Binding-site contacts:
Ligand atom C6 contacts residue GLY285 of chain 2.B at 3.4 Å.
Ligand atom O2P contacts residue SER258 of chain 2.B at 3.6 Å.
Ligand atom O6 contacts residue GLY285 of chain 2.B at 2.7 Å (h-bond).
Ligand atom N3 contacts residue 2F11 of chain 2.L at 3.7 Å.
Ligand atom O3P contacts residue GLY236 of chain 2.B at 2.9 Å (h-bond).
Ligand atom O3' contacts residue ALA49 of chain 2.B at 3.4 Å.
Ligand atom O3P contacts residue GLY198 of chain 2.B at 3.5 Å.
Ligand atom C2 contacts residue GLU311 of chain 2.B at 3.5 Å.
Ligand atom O5' contacts residue GLY198 of chain 2.B at 3.5 Å.
Ligand atom O6 contacts residue GLY312 of chain 2.B at 3.5 Å.
Ligand atom N3 contacts residue CYS201 of chain 2.B at 3.6 Å.
Ligand atom O5' contacts residue GLY235 of chain 2.B at 3.4 Å.
Ligand atom O3' contacts residue ASP234 of chain 2.B at 2.6 Å (salt-bridge).
Ligand atom O2P contacts residue GLY257 of chain 2.B at 2.8 Å (h-bond).
Ligand atom O1P contacts residue TYR281 of chain 2.B at 2.7 Å (h-bond).
Ligand atom C3' contacts residue ASP234 of chain 2.B at 3.4 Å.
Ligand atom O3' contacts residue MET255 of chain 2.B at 3.0 Å.
Ligand atom O6 contacts residue MET284 of chain 2.B at 3.3 Å (h-bond).
Ligand atom C5 contacts residue ILE200 of chain 2.B at 3.6 Å (hydrophobic).
Ligand atom N7 contacts residue GLY283 of chain 2.B at 3.5 Å.
Ligand atom C2 contacts residue 2F11 of chain 2.L at 3.4 Å.
Ligand atom O6 contacts residue GLY283 of chain 2.B at 3.2 Å.
Ligand atom O3P contacts residue SER199 of chain 2.B at 3.0 Å (h-bond).
Ligand atom C8 contacts residue ILE200 of chain 2.B at 3.6 Å (hydrophobic).
Ligand atom O1P contacts residue SER258 of chain 2.B at 3.0 Å (h-bond).
Ligand atom C2 contacts residue CYS201 of chain 2.B at 3.2 Å (hydrophobic).
Ligand atom C5' contacts residue TYR281 of chain 2.B at 3.5 Å (hydrophobic).
Ligand atom N1 contacts residue 2F11 of chain 2.L at 3.5 Å.
Ligand atom N9 contacts residue ILE200 of chain 2.B at 3.8 Å.
Ligand atom N7 contacts residue ILE200 of chain 2.B at 3.5 Å.
Ligand atom O1P contacts residue SER199 of chain 2.B at 2.7 Å (h-bond).
Ligand atom O6 contacts residue GLU311 of chain 2.B at 3.8 Å.
Ligand atom C5 contacts residue MET284 of chain 2.B at 3.8 Å (hydrophobic).
Ligand atom C8 contacts residue MET51 of chain 2.B at 3.5 Å (hydrophobic).
Ligand atom C4' contacts residue ASP234 of chain 2.B at 3.5 Å.
Ligand atom N7 contacts residue MET284 of chain 2.B at 3.0 Å (h-bond).
Ligand atom O2' contacts residue ASN173 of chain 2.B at 3.6 Å.
Ligand atom O2' contacts residue ASP234 of chain 2.B at 2.6 Å (salt-bridge).
Ligand atom N1 contacts residue GLU311 of chain 2.B at 2.9 Å (salt-bridge).
Ligand atom C4 contacts residue ILE200 of chain 2.B at 3.8 Å (hydrophobic).

Sequence of chain 2.B:
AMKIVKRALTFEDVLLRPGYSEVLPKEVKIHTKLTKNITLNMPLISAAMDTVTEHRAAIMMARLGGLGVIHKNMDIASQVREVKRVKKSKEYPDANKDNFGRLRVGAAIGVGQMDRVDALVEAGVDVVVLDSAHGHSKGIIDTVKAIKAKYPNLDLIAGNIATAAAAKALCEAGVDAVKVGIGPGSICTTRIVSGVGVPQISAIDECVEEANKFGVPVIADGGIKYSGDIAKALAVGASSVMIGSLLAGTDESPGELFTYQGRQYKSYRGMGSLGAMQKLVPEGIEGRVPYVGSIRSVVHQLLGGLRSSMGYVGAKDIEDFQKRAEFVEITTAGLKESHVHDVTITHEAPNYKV

A protein and the small-molecule ligand that binds it are described below.
Small molecule (SMILES): O=c1[nH]cnc2c1ncn2[C@@H]1O[C@H](COP(=O)(O)O)[C@@H](O)[C@H]1O